A protein and the small-molecule ligand that binds it are described below.
Small molecule (SMILES): Nc1ncnc2[nH]cnc12

Binding-site contacts:
Ligand atom N3 contacts residue GLY639 of chain 4.B at 3.9 Å.
Ligand atom N6 contacts residue GLY637 of chain 4.B at 3.2 Å (h-bond).
Ligand atom N7 contacts residue HIS630 of chain 4.B at 3.8 Å.
Ligand atom N6 contacts residue PRO633 of chain 4.B at 4.2 Å.
Ligand atom N9 contacts residue HIS630 of chain 4.B at 4.4 Å.
Ligand atom N6 contacts residue GLY639 of chain 4.B at 3.3 Å (h-bond).
Ligand atom C6 contacts residue GLY639 of chain 4.B at 3.4 Å.
Ligand atom N6 contacts residue PHE638 of chain 4.B at 3.5 Å.
Ligand atom C6 contacts residue SER632 of chain 4.B at 4.0 Å.
Ligand atom N1 contacts residue VAL419 of chain 4.B at 4.5 Å.
Ligand atom C6 contacts residue PHE638 of chain 4.B at 4.2 Å (hydrophobic).
Ligand atom C5 contacts residue SER632 of chain 4.B at 3.8 Å.
Ligand atom C2 contacts residue ILE622 of chain 4.B at 4.2 Å (hydrophobic).
Ligand atom C2 contacts residue GLY639 of chain 4.B at 2.6 Å.
Ligand atom C6 contacts residue PRO631 of chain 4.B at 4.2 Å (hydrophobic).
Ligand atom C6 contacts residue GLY637 of chain 4.B at 4.4 Å.
Ligand atom C8 contacts residue HIS630 of chain 4.B at 3.5 Å.
Ligand atom N7 contacts residue SER632 of chain 4.B at 3.4 Å.
Ligand atom N7 contacts residue ASP609 of chain 4.B at 4.0 Å.
Ligand atom C4 contacts residue SER632 of chain 4.B at 4.3 Å.
Ligand atom N3 contacts residue PRO631 of chain 4.B at 4.0 Å.
Ligand atom C8 contacts residue SER632 of chain 4.B at 4.2 Å.
Ligand atom N3 contacts residue ILE622 of chain 4.B at 4.4 Å.
Ligand atom N1 contacts residue GLY639 of chain 4.B at 2.8 Å (h-bond).
Ligand atom N1 contacts residue PRO631 of chain 4.B at 4.1 Å.
Ligand atom C4 contacts residue PRO631 of chain 4.B at 4.1 Å (hydrophobic).
Ligand atom C2 contacts residue VAL419 of chain 4.B at 4.5 Å (hydrophobic).
Ligand atom C5 contacts residue PRO631 of chain 4.B at 4.2 Å (hydrophobic).
Ligand atom N6 contacts residue SER632 of chain 4.B at 3.7 Å.
Ligand atom C8 contacts residue PRO631 of chain 4.B at 4.3 Å (hydrophobic).
Ligand atom C2 contacts residue PRO631 of chain 4.B at 4.0 Å (hydrophobic).
Ligand atom N1 contacts residue PHE638 of chain 4.B at 3.8 Å.
Ligand atom N9 contacts residue PRO631 of chain 4.B at 3.6 Å.

Sequence of chain 4.B:
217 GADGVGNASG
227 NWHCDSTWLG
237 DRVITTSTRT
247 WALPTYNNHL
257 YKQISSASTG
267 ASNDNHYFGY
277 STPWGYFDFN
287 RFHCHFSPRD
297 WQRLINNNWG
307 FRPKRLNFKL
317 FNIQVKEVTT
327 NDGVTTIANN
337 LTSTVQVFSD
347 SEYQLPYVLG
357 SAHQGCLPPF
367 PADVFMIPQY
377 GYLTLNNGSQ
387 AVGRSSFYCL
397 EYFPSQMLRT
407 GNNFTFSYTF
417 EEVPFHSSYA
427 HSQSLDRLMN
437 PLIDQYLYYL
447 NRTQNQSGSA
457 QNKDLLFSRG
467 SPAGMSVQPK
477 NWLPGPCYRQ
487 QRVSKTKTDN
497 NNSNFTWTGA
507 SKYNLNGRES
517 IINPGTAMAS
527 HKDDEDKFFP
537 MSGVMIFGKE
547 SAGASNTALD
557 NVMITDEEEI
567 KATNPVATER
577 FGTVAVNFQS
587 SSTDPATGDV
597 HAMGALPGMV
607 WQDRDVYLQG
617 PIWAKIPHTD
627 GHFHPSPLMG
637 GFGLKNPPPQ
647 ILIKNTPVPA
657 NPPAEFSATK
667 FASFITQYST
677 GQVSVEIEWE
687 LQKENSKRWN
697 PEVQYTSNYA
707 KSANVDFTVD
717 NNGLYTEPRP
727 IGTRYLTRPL